A protein and the small-molecule ligand that binds it are described below.
Small molecule (SMILES): CC(=O)N[C@H]1[C@H](O[C@H]2[C@H](O)[C@@H](NC(C)=O)CO[C@@H]2CO)O[C@H](CO)[C@@H](O[C@@H]2O[C@H](CO)[C@@H](O)[C@H](O)[C@@H]2O)[C@@H]1O

Binding-site contacts:
Ligand atom C8 contacts residue GLY232 of chain 1.B at 3.1 Å.
Ligand atom N2 contacts residue ASN256 of chain 1.B at 2.8 Å (h-bond).
Ligand atom O7 contacts residue ASN256 of chain 1.B at 3.4 Å (h-bond).
Ligand atom C7 contacts residue ASN256 of chain 1.B at 3.3 Å.
Ligand atom C8 contacts residue ARG206 of chain 1.B at 4.1 Å.
Ligand atom C1 contacts residue ASN256 of chain 1.B at 1.4 Å.
Ligand atom C6 contacts residue GLN144 of chain 1.B at 3.3 Å.
Ligand atom O6 contacts residue GLN144 of chain 1.B at 3.8 Å.
Ligand atom O7 contacts residue GLY232 of chain 1.B at 4.3 Å.
Ligand atom N2 contacts residue ARG206 of chain 1.B at 4.4 Å.
Ligand atom C4 contacts residue ASN256 of chain 1.B at 4.2 Å.
Ligand atom C3 contacts residue ASN256 of chain 1.B at 3.8 Å.
Ligand atom C1 contacts residue GLN144 of chain 1.B at 4.5 Å.
Ligand atom N2 contacts residue HIS234 of chain 1.B at 4.3 Å.
Ligand atom C2 contacts residue GLN144 of chain 1.B at 4.0 Å.
Ligand atom O5 contacts residue ASN256 of chain 1.B at 2.4 Å (h-bond).
Ligand atom C5 contacts residue ASN256 of chain 1.B at 3.7 Å.
Ligand atom O6 contacts residue TYR143 of chain 1.B at 4.5 Å.
Ligand atom C8 contacts residue ASN256 of chain 1.B at 4.4 Å.
Ligand atom C7 contacts residue GLY232 of chain 1.B at 4.2 Å.
Ligand atom C2 contacts residue ASN256 of chain 1.B at 2.4 Å.

Sequence of chain 1.B:
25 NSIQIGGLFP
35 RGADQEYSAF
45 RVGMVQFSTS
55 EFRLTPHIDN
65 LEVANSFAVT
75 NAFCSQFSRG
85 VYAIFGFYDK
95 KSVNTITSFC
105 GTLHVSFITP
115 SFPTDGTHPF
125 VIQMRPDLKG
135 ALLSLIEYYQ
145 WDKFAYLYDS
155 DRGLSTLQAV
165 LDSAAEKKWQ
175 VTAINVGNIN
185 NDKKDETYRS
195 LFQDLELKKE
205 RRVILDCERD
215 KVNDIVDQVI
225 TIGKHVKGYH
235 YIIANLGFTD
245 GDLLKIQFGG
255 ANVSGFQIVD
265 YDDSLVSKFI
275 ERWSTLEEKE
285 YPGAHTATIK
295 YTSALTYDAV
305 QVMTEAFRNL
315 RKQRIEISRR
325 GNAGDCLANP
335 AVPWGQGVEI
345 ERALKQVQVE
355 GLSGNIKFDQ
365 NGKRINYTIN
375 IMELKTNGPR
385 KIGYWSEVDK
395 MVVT